This protein binds this small molecule.
Small molecule (SMILES): CC(=O)N[C@@H]1[C@@H](O)[C@H](O)[C@@H](CO)O[C@H]1O

Binding-site contacts:
Ligand atom C8 contacts residue ASN239 of chain 1.A at 4.1 Å.
Ligand atom C4 contacts residue ASN239 of chain 1.A at 4.2 Å.
Ligand atom C7 contacts residue ASN239 of chain 1.A at 3.7 Å.
Ligand atom N2 contacts residue ASN239 of chain 1.A at 2.9 Å (h-bond).
Ligand atom C8 contacts residue LEU243 of chain 1.A at 4.4 Å (hydrophobic).
Ligand atom C1 contacts residue ASN239 of chain 1.A at 1.4 Å.
Ligand atom C6 contacts residue ASN239 of chain 1.A at 4.2 Å.
Ligand atom C2 contacts residue ASN239 of chain 1.A at 2.4 Å.
Ligand atom O7 contacts residue ASN239 of chain 1.A at 4.2 Å.
Ligand atom O5 contacts residue ASN239 of chain 1.A at 2.4 Å (h-bond).
Ligand atom C7 contacts residue THR240 of chain 1.A at 4.5 Å.
Ligand atom C3 contacts residue ASN239 of chain 1.A at 3.8 Å.
Ligand atom C5 contacts residue ASN239 of chain 1.A at 3.6 Å.
Ligand atom O7 contacts residue THR240 of chain 1.A at 3.8 Å.
Ligand atom C8 contacts residue TRP270 of chain 1.A at 3.5 Å (hydrophobic).

Sequence of chain 1.A:
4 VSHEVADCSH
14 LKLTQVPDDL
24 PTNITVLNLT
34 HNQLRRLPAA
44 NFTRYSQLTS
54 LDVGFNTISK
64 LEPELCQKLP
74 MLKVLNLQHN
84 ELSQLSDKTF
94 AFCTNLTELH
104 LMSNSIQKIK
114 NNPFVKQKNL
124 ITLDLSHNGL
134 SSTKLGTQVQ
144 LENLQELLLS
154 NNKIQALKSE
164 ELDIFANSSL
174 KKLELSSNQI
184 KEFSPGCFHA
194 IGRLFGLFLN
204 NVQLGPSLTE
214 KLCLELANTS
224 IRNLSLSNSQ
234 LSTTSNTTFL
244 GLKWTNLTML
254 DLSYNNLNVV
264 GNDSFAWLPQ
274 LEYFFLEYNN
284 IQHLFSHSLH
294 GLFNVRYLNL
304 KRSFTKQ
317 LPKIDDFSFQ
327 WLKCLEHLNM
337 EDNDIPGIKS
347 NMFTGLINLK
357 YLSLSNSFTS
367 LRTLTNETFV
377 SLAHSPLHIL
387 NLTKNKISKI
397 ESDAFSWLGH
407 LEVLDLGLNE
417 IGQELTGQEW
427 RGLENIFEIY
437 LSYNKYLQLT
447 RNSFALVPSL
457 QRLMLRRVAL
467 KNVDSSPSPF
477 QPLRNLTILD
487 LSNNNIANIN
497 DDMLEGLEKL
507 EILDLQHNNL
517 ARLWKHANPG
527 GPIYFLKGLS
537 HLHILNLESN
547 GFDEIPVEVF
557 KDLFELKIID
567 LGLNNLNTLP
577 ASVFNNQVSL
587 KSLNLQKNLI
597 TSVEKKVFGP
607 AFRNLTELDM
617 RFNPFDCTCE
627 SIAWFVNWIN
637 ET